Sequence of chain 2.A:
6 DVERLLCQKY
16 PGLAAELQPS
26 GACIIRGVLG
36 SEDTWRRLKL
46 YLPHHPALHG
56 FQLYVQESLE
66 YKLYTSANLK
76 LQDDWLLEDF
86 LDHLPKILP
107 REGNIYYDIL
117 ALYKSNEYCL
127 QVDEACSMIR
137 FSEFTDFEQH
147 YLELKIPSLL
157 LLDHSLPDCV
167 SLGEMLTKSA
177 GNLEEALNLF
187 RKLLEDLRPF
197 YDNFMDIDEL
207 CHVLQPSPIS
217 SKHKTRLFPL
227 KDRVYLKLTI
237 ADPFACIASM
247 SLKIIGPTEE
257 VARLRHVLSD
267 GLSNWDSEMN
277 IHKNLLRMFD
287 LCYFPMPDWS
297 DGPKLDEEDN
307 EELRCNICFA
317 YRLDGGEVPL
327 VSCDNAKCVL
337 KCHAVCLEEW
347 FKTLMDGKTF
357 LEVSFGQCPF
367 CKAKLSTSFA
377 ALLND

Binding-site contacts:
Ligand atom O3 contacts residue TYR289 of chain 2.A at 4.0 Å.
Ligand atom C6 contacts residue ASP294 of chain 2.A at 3.7 Å.
Ligand atom O1 contacts residue MET292 of chain 2.A at 3.1 Å (h-bond).
Ligand atom C2 contacts residue MET292 of chain 2.A at 4.4 Å (hydrophobic).
Ligand atom C1 contacts residue PHE290 of chain 2.A at 4.1 Å (hydrophobic).
Ligand atom C2 contacts residue TYR289 of chain 2.A at 4.3 Å (hydrophobic).
Ligand atom C5 contacts residue ASP294 of chain 2.A at 3.2 Å.
Ligand atom O4 contacts residue SER296 of chain 2.A at 3.3 Å.
Ligand atom C6 contacts residue ASP297 of chain 2.A at 4.4 Å.
Ligand atom C6 contacts residue SER296 of chain 2.A at 3.4 Å.
Ligand atom O5 contacts residue TYR289 of chain 2.A at 3.9 Å.
Ligand atom O1 contacts residue PRO291 of chain 2.A at 3.9 Å.
Ligand atom C3 contacts residue ASP294 of chain 2.A at 3.8 Å.
Ligand atom O6 contacts residue TYR289 of chain 2.A at 3.5 Å (h-bond).
Ligand atom C1 contacts residue TYR289 of chain 2.A at 3.6 Å (hydrophobic).
Ligand atom O4 contacts residue ASP294 of chain 2.A at 3.6 Å (salt-bridge).
Ligand atom O1 contacts residue PHE290 of chain 2.A at 3.1 Å (h-bond).
Ligand atom C5 contacts residue SER296 of chain 2.A at 4.0 Å.
Ligand atom O5 contacts residue MET292 of chain 2.A at 3.6 Å.
Ligand atom C4 contacts residue SER296 of chain 2.A at 4.1 Å.
Ligand atom C3 contacts residue SER296 of chain 2.A at 4.4 Å.
Ligand atom C1 contacts residue MET292 of chain 2.A at 4.0 Å (hydrophobic).
Ligand atom C4 contacts residue TYR289 of chain 2.A at 4.0 Å (hydrophobic).
Ligand atom O5 contacts residue ASP294 of chain 2.A at 4.1 Å.
Ligand atom O1 contacts residue TYR289 of chain 2.A at 4.0 Å.
Ligand atom O2 contacts residue ASP294 of chain 2.A at 4.3 Å.
Ligand atom O2 contacts residue MET292 of chain 2.A at 3.4 Å.
Ligand atom C4 contacts residue ASP294 of chain 2.A at 3.8 Å.

This small molecule binds to this protein.
Small molecule (SMILES): OC[C@H]1O[C@H](O[C@H]2[C@H](O)[C@@H](O)[C@@H](O)O[C@@H]2CO)[C@H](O)[C@@H](O)[C@@H]1O